Sequence of chain 2.B:
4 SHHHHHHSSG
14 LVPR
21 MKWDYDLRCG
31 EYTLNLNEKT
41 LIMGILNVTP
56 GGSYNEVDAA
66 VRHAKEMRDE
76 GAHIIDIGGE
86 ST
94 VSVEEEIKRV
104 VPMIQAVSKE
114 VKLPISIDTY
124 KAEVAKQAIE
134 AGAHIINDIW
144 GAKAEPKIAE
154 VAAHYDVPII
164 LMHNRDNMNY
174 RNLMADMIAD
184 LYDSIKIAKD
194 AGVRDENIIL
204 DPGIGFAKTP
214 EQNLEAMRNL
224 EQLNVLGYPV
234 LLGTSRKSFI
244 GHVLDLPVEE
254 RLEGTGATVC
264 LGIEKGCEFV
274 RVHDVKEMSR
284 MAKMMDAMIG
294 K

Binding-site contacts:
Ligand atom O9 contacts residue ARG274 of chain 2.B at 3.6 Å.
Ligand atom O10 contacts residue ARG274 of chain 2.B at 3.6 Å (salt-bridge).
Ligand atom N4 contacts residue ASN140 of chain 2.B at 2.9 Å (h-bond).
Ligand atom C5 contacts residue ARG274 of chain 2.B at 3.8 Å.
Ligand atom N11 contacts residue ILE163 of chain 2.B at 3.6 Å.
Ligand atom O7 contacts residue LYS240 of chain 2.B at 2.8 Å (salt-bridge).
Ligand atom C1 contacts residue ASP204 of chain 2.B at 3.8 Å.
Ligand atom N12 contacts residue ASP121 of chain 2.B at 3.0 Å (salt-bridge).
Ligand atom O7 contacts residue PHE209 of chain 2.B at 3.8 Å.
Ligand atom N4 contacts residue ILE142 of chain 2.B at 3.5 Å.
Ligand atom N11 contacts residue ASP204 of chain 2.B at 2.8 Å (salt-bridge).
Ligand atom N8 contacts residue ARG274 of chain 2.B at 3.4 Å (salt-bridge).
Ligand atom C1 contacts residue PHE209 of chain 2.B at 4.0 Å (hydrophobic).
Ligand atom N12 contacts residue ARG274 of chain 2.B at 3.7 Å.
Ligand atom O9 contacts residue LYS240 of chain 2.B at 2.7 Å (salt-bridge).
Ligand atom N12 contacts residue ASN140 of chain 2.B at 3.9 Å.
Ligand atom O9 contacts residue PHE209 of chain 2.B at 3.3 Å.
Ligand atom N2 contacts residue ARG274 of chain 2.B at 4.0 Å.
Ligand atom N8 contacts residue PHE209 of chain 2.B at 3.5 Å.
Ligand atom N12 contacts residue ILE142 of chain 2.B at 3.1 Å.
Ligand atom C1 contacts residue ARG274 of chain 2.B at 4.0 Å.
Ligand atom O10 contacts residue PHE209 of chain 2.B at 3.7 Å.
Ligand atom N4 contacts residue ARG274 of chain 2.B at 4.0 Å.
Ligand atom O7 contacts residue ASP204 of chain 2.B at 4.0 Å.
Ligand atom C6 contacts residue PHE209 of chain 2.B at 3.9 Å (hydrophobic).
Ligand atom N11 contacts residue ASN140 of chain 2.B at 2.5 Å (h-bond).
Ligand atom C5 contacts residue ASN140 of chain 2.B at 3.7 Å.
Ligand atom C5 contacts residue ILE142 of chain 2.B at 3.3 Å (hydrophobic).
Ligand atom C3 contacts residue ASP204 of chain 2.B at 3.2 Å.
Ligand atom C1 contacts residue MET165 of chain 2.B at 3.8 Å (hydrophobic).
Ligand atom C1 contacts residue LYS240 of chain 2.B at 3.8 Å.
Ligand atom N2 contacts residue ASP204 of chain 2.B at 2.7 Å (salt-bridge).
Ligand atom C6 contacts residue ARG274 of chain 2.B at 3.6 Å.
Ligand atom N8 contacts residue LYS240 of chain 2.B at 3.8 Å.
Ligand atom N2 contacts residue MET165 of chain 2.B at 3.7 Å.
Ligand atom C3 contacts residue MET165 of chain 2.B at 4.0 Å (hydrophobic).
Ligand atom N11 contacts residue LEU234 of chain 2.B at 3.6 Å.
Ligand atom C3 contacts residue ASN140 of chain 2.B at 3.4 Å.
Ligand atom O7 contacts residue GLY236 of chain 2.B at 3.3 Å (h-bond).
Ligand atom O10 contacts residue THR87 of chain 2.B at 4.0 Å.

A protein and the small-molecule ligand that binds it are described below.
Small molecule (SMILES): Nc1nc(N)c([N+](=O)[O-])c(=O)[nH]1